Binding-site contacts:
Ligand atom N13 contacts residue ILE32 of chain 1.A at 3.8 Å.
Ligand atom C12 contacts residue ILE32 of chain 1.A at 3.6 Å (hydrophobic).
Ligand atom O22 contacts residue LYS55 of chain 1.A at 2.8 Å (salt-bridge).
Ligand atom C8 contacts residue GLN106 of chain 1.A at 3.4 Å.
Ligand atom C18 contacts residue TYR37 of chain 1.A at 3.6 Å (hydrophobic).
Ligand atom C14 contacts residue GLU110 of chain 1.A at 3.6 Å.
Ligand atom C20 contacts residue LYS55 of chain 1.A at 3.7 Å.
Ligand atom N7 contacts residue VAL40 of chain 1.A at 3.8 Å.
Ligand atom N1 contacts residue ASP107 of chain 1.A at 3.7 Å.
Ligand atom N1 contacts residue MET109 of chain 1.A at 3.0 Å (h-bond).
Ligand atom C14 contacts residue LYS115 of chain 1.A at 3.9 Å.
Ligand atom C15 contacts residue MET109 of chain 1.A at 3.3 Å (hydrophobic).
Ligand atom N19 contacts residue ASP168 of chain 1.A at 2.9 Å (salt-bridge).
Ligand atom C3 contacts residue LEU157 of chain 1.A at 3.8 Å (hydrophobic).
Ligand atom N19 contacts residue TYR37 of chain 1.A at 3.5 Å.
Ligand atom C9 contacts residue ALA53 of chain 1.A at 3.6 Å (hydrophobic).
Ligand atom N5 contacts residue ALA53 of chain 1.A at 3.5 Å.
Ligand atom N5 contacts residue LEU108 of chain 1.A at 3.9 Å.
Ligand atom N5 contacts residue LEU157 of chain 1.A at 3.7 Å.
Ligand atom C11 contacts residue ILE32 of chain 1.A at 3.8 Å (hydrophobic).
Ligand atom C4 contacts residue ASP107 of chain 1.A at 3.8 Å.
Ligand atom C18 contacts residue ASP168 of chain 1.A at 3.8 Å.
Ligand atom C11 contacts residue LEU157 of chain 1.A at 3.7 Å (hydrophobic).
Ligand atom C14 contacts residue MET109 of chain 1.A at 3.7 Å (hydrophobic).
Ligand atom O22 contacts residue ASP168 of chain 1.A at 3.4 Å.
Ligand atom N5 contacts residue MET109 of chain 1.A at 3.5 Å (h-bond).
Ligand atom C12 contacts residue ASP112 of chain 1.A at 3.6 Å.
Ligand atom N13 contacts residue THR111 of chain 1.A at 3.5 Å.
Ligand atom O22 contacts residue GLU72 of chain 1.A at 3.7 Å.
Ligand atom C4 contacts residue ALA53 of chain 1.A at 3.5 Å (hydrophobic).
Ligand atom N13 contacts residue LYS115 of chain 1.A at 2.9 Å (salt-bridge).
Ligand atom C12 contacts residue LYS115 of chain 1.A at 3.6 Å.
Ligand atom C9 contacts residue GLN106 of chain 1.A at 3.4 Å.
Ligand atom C16 contacts residue CYS167 of chain 1.A at 3.9 Å (hydrophobic).
Ligand atom C8 contacts residue VAL40 of chain 1.A at 3.9 Å (hydrophobic).
Ligand atom C21 contacts residue CYS167 of chain 1.A at 3.9 Å (hydrophobic).
Ligand atom N5 contacts residue ASP107 of chain 1.A at 2.8 Å (salt-bridge).
Ligand atom C4 contacts residue LEU157 of chain 1.A at 3.5 Å (hydrophobic).
Ligand atom C20 contacts residue ASP168 of chain 1.A at 3.6 Å.
Ligand atom C14 contacts residue THR111 of chain 1.A at 3.7 Å.

The protein below binds the small molecule below.
Small molecule (SMILES): O=c1cc(N2CCc3n[nH]c(-c4ccncc4)c3C2)cc[nH]1

Sequence of chain 1.A:
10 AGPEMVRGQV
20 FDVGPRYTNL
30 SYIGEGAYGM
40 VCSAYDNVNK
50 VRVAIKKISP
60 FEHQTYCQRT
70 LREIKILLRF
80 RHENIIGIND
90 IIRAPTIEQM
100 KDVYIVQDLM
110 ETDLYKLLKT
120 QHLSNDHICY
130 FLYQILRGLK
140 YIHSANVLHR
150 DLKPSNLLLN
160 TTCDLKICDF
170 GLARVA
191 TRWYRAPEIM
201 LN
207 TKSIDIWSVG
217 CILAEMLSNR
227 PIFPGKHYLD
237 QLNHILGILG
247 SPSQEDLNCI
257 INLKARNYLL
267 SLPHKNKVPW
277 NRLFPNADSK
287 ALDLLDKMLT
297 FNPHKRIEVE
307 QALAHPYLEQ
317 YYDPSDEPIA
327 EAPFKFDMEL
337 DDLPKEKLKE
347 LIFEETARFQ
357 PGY